Binding-site contacts:
Ligand atom N14 contacts residue LYS47 of chain 1.B at 2.6 Å (salt-bridge).
Ligand atom C19 contacts residue MET93 of chain 1.B at 3.8 Å (hydrophobic).
Ligand atom C13 contacts residue LYS47 of chain 1.B at 3.5 Å.
Ligand atom N14 contacts residue ATP1 of chain 1.G at 3.9 Å.
Ligand atom I1 contacts residue LEU68 of chain 1.B at 3.7 Å.
Ligand atom O7 contacts residue MET169 of chain 1.B at 3.7 Å.
Ligand atom C11 contacts residue PHE159 of chain 1.B at 3.2 Å (hydrophobic).
Ligand atom F17 contacts residue PHE159 of chain 1.B at 3.5 Å.
Ligand atom F20 contacts residue LYS47 of chain 1.B at 3.4 Å.
Ligand atom N8 contacts residue LYS47 of chain 1.B at 2.9 Å (salt-bridge).
Ligand atom C9 contacts residue PHE159 of chain 1.B at 3.8 Å (hydrophobic).
Ligand atom F1 contacts residue VAL161 of chain 1.B at 3.3 Å.
Ligand atom C10 contacts residue ASP158 of chain 1.B at 3.6 Å.
Ligand atom C11 contacts residue VAL161 of chain 1.B at 3.7 Å (hydrophobic).
Ligand atom C9 contacts residue LEU165 of chain 1.B at 3.8 Å (hydrophobic).
Ligand atom F1 contacts residue LEU68 of chain 1.B at 3.6 Å.
Ligand atom C23 contacts residue LEU68 of chain 1.B at 3.8 Å (hydrophobic).
Ligand atom C28 contacts residue MET169 of chain 1.B at 3.7 Å (hydrophobic).
Ligand atom I1 contacts residue VAL77 of chain 1.B at 3.2 Å.
Ligand atom N14 contacts residue ASP158 of chain 1.B at 3.3 Å (salt-bridge).
Ligand atom C11 contacts residue GLY160 of chain 1.B at 3.7 Å.
Ligand atom F20 contacts residue ASP158 of chain 1.B at 3.0 Å.
Ligand atom F1 contacts residue PHE159 of chain 1.B at 3.4 Å.
Ligand atom C16 contacts residue PHE159 of chain 1.B at 3.5 Å (hydrophobic).
Ligand atom C2 contacts residue PHE159 of chain 1.B at 3.8 Å (hydrophobic).
Ligand atom C11 contacts residue LEU165 of chain 1.B at 3.6 Å (hydrophobic).
Ligand atom F17 contacts residue GLY160 of chain 1.B at 3.5 Å.
Ligand atom N5 contacts residue ASP158 of chain 1.B at 3.8 Å.
Ligand atom F17 contacts residue SER162 of chain 1.B at 2.6 Å.
Ligand atom N8 contacts residue ASP158 of chain 1.B at 3.0 Å (salt-bridge).
Ligand atom C21 contacts residue LEU68 of chain 1.B at 3.4 Å (hydrophobic).
Ligand atom C16 contacts residue ASP158 of chain 1.B at 3.6 Å.
Ligand atom F17 contacts residue LEU165 of chain 1.B at 3.9 Å.
Ligand atom F17 contacts residue VAL161 of chain 1.B at 2.9 Å.
Ligand atom C15 contacts residue ASP158 of chain 1.B at 3.3 Å.
Ligand atom N18 contacts residue ATP1 of chain 1.G at 3.7 Å.
Ligand atom C9 contacts residue GLY160 of chain 1.B at 3.6 Å.
Ligand atom F1 contacts residue LEU65 of chain 1.B at 3.2 Å.
Ligand atom C6 contacts residue PHE159 of chain 1.B at 3.1 Å (hydrophobic).
Ligand atom F20 contacts residue ILE91 of chain 1.B at 3.8 Å.

Sequence of chain 1.B:
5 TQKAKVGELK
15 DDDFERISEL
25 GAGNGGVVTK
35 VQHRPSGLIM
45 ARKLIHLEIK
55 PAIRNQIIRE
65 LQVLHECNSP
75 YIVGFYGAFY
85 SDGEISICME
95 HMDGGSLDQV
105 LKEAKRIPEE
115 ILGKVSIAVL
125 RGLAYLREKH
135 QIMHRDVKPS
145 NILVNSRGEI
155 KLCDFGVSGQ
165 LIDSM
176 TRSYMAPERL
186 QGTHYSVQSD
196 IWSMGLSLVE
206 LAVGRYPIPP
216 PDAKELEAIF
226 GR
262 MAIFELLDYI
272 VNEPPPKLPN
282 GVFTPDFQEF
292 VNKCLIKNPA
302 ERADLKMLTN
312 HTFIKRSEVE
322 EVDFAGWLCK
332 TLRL

This small molecule binds to this protein.
Small molecule (SMILES): Fc1cc(I)ccc1Nc1c(-c2nnc(NCCN3CCOCC3)o2)ccc(F)c1F

Sequence of chain 1.A:
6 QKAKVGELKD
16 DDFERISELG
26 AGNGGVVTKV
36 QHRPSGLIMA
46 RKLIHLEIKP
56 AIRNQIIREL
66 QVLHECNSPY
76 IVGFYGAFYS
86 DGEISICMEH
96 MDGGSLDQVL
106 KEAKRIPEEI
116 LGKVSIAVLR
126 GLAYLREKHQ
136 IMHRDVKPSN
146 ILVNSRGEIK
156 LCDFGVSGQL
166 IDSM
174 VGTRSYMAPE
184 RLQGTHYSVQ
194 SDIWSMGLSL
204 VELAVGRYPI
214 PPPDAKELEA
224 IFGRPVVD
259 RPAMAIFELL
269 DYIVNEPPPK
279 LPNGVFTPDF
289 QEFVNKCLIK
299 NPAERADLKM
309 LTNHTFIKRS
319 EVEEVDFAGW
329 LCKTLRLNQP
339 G